Sequence of chain 1.A:
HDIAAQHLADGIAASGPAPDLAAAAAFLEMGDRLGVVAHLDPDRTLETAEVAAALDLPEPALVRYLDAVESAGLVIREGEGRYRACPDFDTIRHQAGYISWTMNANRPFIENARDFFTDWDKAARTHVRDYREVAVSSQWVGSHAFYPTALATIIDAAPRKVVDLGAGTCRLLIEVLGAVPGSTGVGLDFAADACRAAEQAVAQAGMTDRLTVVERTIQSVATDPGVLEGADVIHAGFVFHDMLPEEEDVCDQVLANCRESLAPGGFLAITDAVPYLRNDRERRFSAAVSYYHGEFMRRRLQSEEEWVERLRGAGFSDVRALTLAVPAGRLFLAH

Binding-site contacts:
Ligand atom O12 contacts residue MET300 of chain 1.A at 4.1 Å.
Ligand atom C6 contacts residue VAL144 of chain 1.A at 4.0 Å (hydrophobic).
Ligand atom O13 contacts residue VAL137 of chain 1.A at 3.4 Å.
Ligand atom O13 contacts residue TRP104 of chain 1.A at 2.9 Å (h-bond).
Ligand atom C5 contacts residue VAL144 of chain 1.A at 3.9 Å (hydrophobic).
Ligand atom O12 contacts residue VAL137 of chain 1.A at 4.2 Å.
Ligand atom C10 contacts residue ARG132 of chain 1.A at 3.6 Å.
Ligand atom C10 contacts residue HIS296 of chain 1.A at 3.9 Å.
Ligand atom C4 contacts residue PHE288 of chain 1.A at 3.9 Å (hydrophobic).
Ligand atom C6 contacts residue SER141 of chain 1.A at 4.2 Å.
Ligand atom C2 contacts residue TRP104 of chain 1.A at 4.1 Å (hydrophobic).
Ligand atom C4 contacts residue VAL329 of chain 1.A at 3.9 Å (hydrophobic).
Ligand atom C7 contacts residue TRP104 of chain 1.A at 3.7 Å (hydrophobic).
Ligand atom O11 contacts residue HIS244 of chain 1.A at 3.5 Å.
Ligand atom C8 contacts residue ZN1 of chain 1.C at 4.2 Å.
Ligand atom C9 contacts residue ZN1 of chain 1.C at 2.8 Å.
Ligand atom C5 contacts residue VAL329 of chain 1.A at 4.0 Å (hydrophobic).
Ligand atom C8 contacts residue HIS296 of chain 1.A at 4.2 Å.
Ligand atom O11 contacts residue ZN1 of chain 1.C at 2.2 Å.
Ligand atom C9 contacts residue TRP104 of chain 1.A at 4.0 Å (hydrophobic).
Ligand atom C10 contacts residue VAL137 of chain 1.A at 4.0 Å (hydrophobic).
Ligand atom C10 contacts residue TRP104 of chain 1.A at 3.9 Å (hydrophobic).
Ligand atom O13 contacts residue ARG132 of chain 1.A at 2.8 Å (salt-bridge).
Ligand atom C8 contacts residue TRP104 of chain 1.A at 3.3 Å (hydrophobic).
Ligand atom C5 contacts residue PHE149 of chain 1.A at 4.3 Å (hydrophobic).
Ligand atom C9 contacts residue HIS296 of chain 1.A at 3.7 Å.
Ligand atom O12 contacts residue ZN1 of chain 1.C at 2.4 Å.
Ligand atom C2 contacts residue PHE241 of chain 1.A at 4.3 Å (hydrophobic).
Ligand atom C1 contacts residue TRP104 of chain 1.A at 4.2 Å (hydrophobic).
Ligand atom O11 contacts residue PHE241 of chain 1.A at 3.5 Å.
Ligand atom C10 contacts residue ZN1 of chain 1.C at 3.0 Å.
Ligand atom C3 contacts residue PHE241 of chain 1.A at 3.8 Å (hydrophobic).
Ligand atom O12 contacts residue HIS296 of chain 1.A at 3.7 Å.
Ligand atom O11 contacts residue HIS296 of chain 1.A at 3.4 Å (h-bond).
Ligand atom O13 contacts residue ZN1 of chain 1.C at 4.1 Å.
Ligand atom C1 contacts residue PHE241 of chain 1.A at 3.7 Å (hydrophobic).
Ligand atom C6 contacts residue TRP104 of chain 1.A at 4.0 Å (hydrophobic).
Ligand atom C5 contacts residue PHE288 of chain 1.A at 3.8 Å (hydrophobic).
Ligand atom C7 contacts residue SER141 of chain 1.A at 3.9 Å.
Ligand atom O12 contacts residue ARG132 of chain 1.A at 2.9 Å (salt-bridge).

The protein below binds the small molecule below.
Small molecule (SMILES): O=C(O)C(=O)CCc1ccccc1